The protein below binds the small molecule below.
Small molecule (SMILES): CC(=O)N[C@@H]1[C@@H](O)[C@H](O)[C@@H](CO)O[C@H]1O

Binding-site contacts:
Ligand atom C5 contacts residue ASN924 of chain 1.B at 3.6 Å.
Ligand atom N2 contacts residue ASN924 of chain 1.B at 3.0 Å (h-bond).
Ligand atom C8 contacts residue ALA921 of chain 1.B at 3.8 Å (hydrophobic).
Ligand atom C7 contacts residue ALA921 of chain 1.B at 4.3 Å (hydrophobic).
Ligand atom O7 contacts residue ASN924 of chain 1.B at 3.1 Å (h-bond).
Ligand atom O7 contacts residue ALA921 of chain 1.B at 4.4 Å.
Ligand atom C1 contacts residue SER929 of chain 1.B at 4.2 Å.
Ligand atom C7 contacts residue ASN924 of chain 1.B at 3.2 Å.
Ligand atom O6 contacts residue SER929 of chain 1.B at 3.8 Å.
Ligand atom O5 contacts residue SER929 of chain 1.B at 3.7 Å.
Ligand atom C7 contacts residue GLU920 of chain 1.B at 3.9 Å.
Ligand atom N2 contacts residue GLU920 of chain 1.B at 3.8 Å.
Ligand atom C8 contacts residue GLU920 of chain 1.B at 3.7 Å.
Ligand atom O5 contacts residue ASN924 of chain 1.B at 2.3 Å (h-bond).
Ligand atom C2 contacts residue SER929 of chain 1.B at 4.3 Å.
Ligand atom C3 contacts residue ASN924 of chain 1.B at 3.8 Å.
Ligand atom O7 contacts residue GLU920 of chain 1.B at 4.4 Å.
Ligand atom C1 contacts residue GLU920 of chain 1.B at 4.5 Å.
Ligand atom C1 contacts residue ASN924 of chain 1.B at 1.4 Å.
Ligand atom C2 contacts residue ASN924 of chain 1.B at 2.4 Å.
Ligand atom C4 contacts residue ASN924 of chain 1.B at 4.1 Å.

Sequence of chain 1.B:
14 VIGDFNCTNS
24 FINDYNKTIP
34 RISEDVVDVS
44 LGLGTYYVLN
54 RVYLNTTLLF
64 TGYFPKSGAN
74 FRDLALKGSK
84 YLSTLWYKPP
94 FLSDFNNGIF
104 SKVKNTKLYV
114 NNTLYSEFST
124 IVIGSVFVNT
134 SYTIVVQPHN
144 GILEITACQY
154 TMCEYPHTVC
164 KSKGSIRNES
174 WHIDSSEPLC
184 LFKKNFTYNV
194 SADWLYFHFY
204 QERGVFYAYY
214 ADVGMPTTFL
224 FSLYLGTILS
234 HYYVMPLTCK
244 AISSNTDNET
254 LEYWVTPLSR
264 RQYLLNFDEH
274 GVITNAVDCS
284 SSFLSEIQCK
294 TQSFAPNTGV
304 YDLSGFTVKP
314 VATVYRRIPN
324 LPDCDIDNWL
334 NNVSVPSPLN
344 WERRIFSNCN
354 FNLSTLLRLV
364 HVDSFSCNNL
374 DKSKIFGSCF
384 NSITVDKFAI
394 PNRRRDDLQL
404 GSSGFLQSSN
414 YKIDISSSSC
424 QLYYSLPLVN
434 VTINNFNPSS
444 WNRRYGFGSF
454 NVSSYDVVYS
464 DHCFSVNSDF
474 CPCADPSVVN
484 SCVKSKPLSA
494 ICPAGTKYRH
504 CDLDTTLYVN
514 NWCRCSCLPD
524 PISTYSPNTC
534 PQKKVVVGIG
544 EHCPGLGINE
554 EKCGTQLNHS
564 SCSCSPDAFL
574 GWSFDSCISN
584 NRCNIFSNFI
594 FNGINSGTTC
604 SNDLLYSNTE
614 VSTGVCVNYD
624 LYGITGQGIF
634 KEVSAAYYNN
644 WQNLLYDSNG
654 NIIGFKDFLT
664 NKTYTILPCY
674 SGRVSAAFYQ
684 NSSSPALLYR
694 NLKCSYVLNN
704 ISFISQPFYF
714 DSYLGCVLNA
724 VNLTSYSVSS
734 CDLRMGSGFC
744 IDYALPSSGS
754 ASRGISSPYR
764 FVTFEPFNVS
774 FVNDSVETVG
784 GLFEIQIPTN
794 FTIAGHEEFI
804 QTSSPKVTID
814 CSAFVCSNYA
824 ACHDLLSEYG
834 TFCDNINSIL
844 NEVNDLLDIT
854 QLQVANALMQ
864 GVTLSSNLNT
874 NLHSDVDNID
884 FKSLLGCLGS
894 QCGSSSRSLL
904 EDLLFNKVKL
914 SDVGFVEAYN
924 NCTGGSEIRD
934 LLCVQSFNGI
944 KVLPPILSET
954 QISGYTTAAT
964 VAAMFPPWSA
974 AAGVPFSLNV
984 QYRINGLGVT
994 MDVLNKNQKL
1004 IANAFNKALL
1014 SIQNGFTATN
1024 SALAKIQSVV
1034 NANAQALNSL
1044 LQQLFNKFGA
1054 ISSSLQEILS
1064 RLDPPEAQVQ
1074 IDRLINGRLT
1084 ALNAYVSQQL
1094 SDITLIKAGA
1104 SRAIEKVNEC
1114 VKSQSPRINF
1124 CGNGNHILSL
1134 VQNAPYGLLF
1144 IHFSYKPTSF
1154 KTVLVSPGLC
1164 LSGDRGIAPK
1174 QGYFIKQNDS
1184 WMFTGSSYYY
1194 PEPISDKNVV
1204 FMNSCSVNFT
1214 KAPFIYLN